The protein below binds the small molecule below.
Small molecule (SMILES): O=S1(=O)C[C@@H](Cc2ccc(O)c(Br)c2)[C@H](O)[C@@H](NCc2cccc(C3CC3)c2)C1

Binding-site contacts:
Ligand atom C24 contacts residue GLY246 of chain 1.B at 3.2 Å.
Ligand atom C38 contacts residue PRO86 of chain 1.B at 3.2 Å (hydrophobic).
Ligand atom C42 contacts residue THR88 of chain 1.B at 3.1 Å.
Ligand atom C40 contacts residue THR88 of chain 1.B at 3.5 Å.
Ligand atom C34 contacts residue GLY50 of chain 1.B at 3.8 Å.
Ligand atom C9 contacts residue LEU46 of chain 1.B at 3.5 Å (hydrophobic).
Ligand atom O54 contacts residue PHE124 of chain 1.B at 2.7 Å (h-bond).
Ligand atom O27 contacts residue GLN89 of chain 1.B at 3.3 Å (h-bond).
Ligand atom O28 contacts residue THR88 of chain 1.B at 3.0 Å (h-bond).
Ligand atom O28 contacts residue TYR87 of chain 1.B at 3.3 Å.
Ligand atom C37 contacts residue TYR214 of chain 1.B at 3.7 Å (hydrophobic).
Ligand atom C11 contacts residue ASP48 of chain 1.B at 3.5 Å.
Ligand atom C4 contacts residue PHE124 of chain 1.B at 3.5 Å (hydrophobic).
Ligand atom C31 contacts residue ASP244 of chain 1.B at 3.3 Å.
Ligand atom C20 contacts residue ASP244 of chain 1.B at 3.1 Å.
Ligand atom C16 contacts residue ASP48 of chain 1.B at 3.5 Å.
Ligand atom C44 contacts residue PRO86 of chain 1.B at 3.7 Å (hydrophobic).
Ligand atom C14 contacts residue TYR87 of chain 1.B at 3.7 Å (hydrophobic).
Ligand atom O52 contacts residue TYR87 of chain 1.B at 3.3 Å.
Ligand atom O52 contacts residue SER51 of chain 1.B at 3.6 Å.
Ligand atom BR1 contacts residue ILE126 of chain 1.B at 3.6 Å.
Ligand atom C18 contacts residue ASP244 of chain 1.B at 3.3 Å.
Ligand atom O27 contacts residue THR247 of chain 1.B at 3.5 Å (h-bond).
Ligand atom O54 contacts residue TRP131 of chain 1.B at 3.7 Å.
Ligand atom C3 contacts residue PHE124 of chain 1.B at 3.6 Å (hydrophobic).
Ligand atom C35 contacts residue TYR214 of chain 1.B at 3.6 Å (hydrophobic).
Ligand atom C31 contacts residue GLY50 of chain 1.B at 3.3 Å.
Ligand atom N29 contacts residue GLY50 of chain 1.B at 3.0 Å (h-bond).
Ligand atom O28 contacts residue GLN89 of chain 1.B at 3.5 Å (h-bond).
Ligand atom O52 contacts residue GLY50 of chain 1.B at 3.6 Å.
Ligand atom N29 contacts residue ASP244 of chain 1.B at 2.6 Å (salt-bridge).
Ligand atom O54 contacts residue ILE126 of chain 1.B at 3.6 Å.
Ligand atom C49 contacts residue TYR87 of chain 1.B at 3.7 Å (hydrophobic).
Ligand atom C35 contacts residue GLY50 of chain 1.B at 3.3 Å.
Ligand atom C6 contacts residue PHE124 of chain 1.B at 3.7 Å (hydrophobic).
Ligand atom C16 contacts residue ASP244 of chain 1.B at 3.8 Å.
Ligand atom O52 contacts residue ASP48 of chain 1.B at 2.6 Å (salt-bridge).
Ligand atom C49 contacts residue SER51 of chain 1.B at 3.5 Å.
Ligand atom C20 contacts residue THR247 of chain 1.B at 3.0 Å.
Ligand atom C9 contacts residue GLY246 of chain 1.B at 3.4 Å.

Sequence of chain 1.B:
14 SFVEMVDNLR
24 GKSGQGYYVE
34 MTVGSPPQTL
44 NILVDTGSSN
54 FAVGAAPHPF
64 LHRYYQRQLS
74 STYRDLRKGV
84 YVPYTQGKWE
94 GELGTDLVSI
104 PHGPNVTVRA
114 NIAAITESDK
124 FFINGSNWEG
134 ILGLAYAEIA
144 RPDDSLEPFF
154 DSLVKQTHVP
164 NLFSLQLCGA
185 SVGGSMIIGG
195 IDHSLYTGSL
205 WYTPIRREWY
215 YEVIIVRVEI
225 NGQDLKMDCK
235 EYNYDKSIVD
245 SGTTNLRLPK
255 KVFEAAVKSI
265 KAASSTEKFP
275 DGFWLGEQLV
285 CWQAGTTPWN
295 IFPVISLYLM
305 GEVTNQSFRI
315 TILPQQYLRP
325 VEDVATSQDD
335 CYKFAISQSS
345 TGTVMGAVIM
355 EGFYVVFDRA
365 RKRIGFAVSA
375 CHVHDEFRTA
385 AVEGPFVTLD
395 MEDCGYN